Binding-site contacts:
Ligand atom C9 contacts residue MET165 of chain 2.A at 3.4 Å (hydrophobic).
Ligand atom C6 contacts residue ALA191 of chain 2.A at 2.9 Å (hydrophobic).
Ligand atom O8 contacts residue MET165 of chain 2.A at 3.1 Å.
Ligand atom C5 contacts residue ALA191 of chain 2.A at 2.9 Å (hydrophobic).
Ligand atom C22 contacts residue ASN142 of chain 2.A at 3.2 Å.
Ligand atom O34 contacts residue CYS145 of chain 2.A at 2.8 Å (h-bond).
Ligand atom C19 contacts residue CYS145 of chain 2.A at 3.1 Å (hydrophobic).
Ligand atom C6 contacts residue THR190 of chain 2.A at 3.2 Å.
Ligand atom C29 contacts residue MET49 of chain 2.A at 3.1 Å (hydrophobic).
Ligand atom O33 contacts residue GLU166 of chain 2.A at 2.8 Å (salt-bridge).
Ligand atom N16 contacts residue CYS145 of chain 2.A at 2.8 Å (h-bond).
Ligand atom C26 contacts residue ASP187 of chain 2.A at 3.1 Å.
Ligand atom C32 contacts residue CYS145 of chain 2.A at 1.8 Å (hydrophobic).
Ligand atom O26 contacts residue HIS163 of chain 2.A at 2.5 Å (h-bond).
Ligand atom C11 contacts residue GLU166 of chain 2.A at 3.2 Å.
Ligand atom C25 contacts residue ASP187 of chain 2.A at 3.4 Å.
Ligand atom C6 contacts residue PRO168 of chain 2.A at 3.4 Å (hydrophobic).
Ligand atom O33 contacts residue MET165 of chain 2.A at 3.3 Å.
Ligand atom C28 contacts residue MET49 of chain 2.A at 3.1 Å (hydrophobic).
Ligand atom C9 contacts residue GLU166 of chain 2.A at 3.1 Å.
Ligand atom N10 contacts residue GLU166 of chain 2.A at 2.3 Å (salt-bridge).
Ligand atom C26 contacts residue TYR54 of chain 2.A at 3.5 Å (hydrophobic).
Ligand atom O8 contacts residue GLU166 of chain 2.A at 3.2 Å (salt-bridge).
Ligand atom C16 contacts residue LEU167 of chain 2.A at 3.2 Å (hydrophobic).
Ligand atom N23 contacts residue GLU166 of chain 2.A at 3.1 Å (salt-bridge).
Ligand atom O29 contacts residue GLN189 of chain 2.A at 3.2 Å.
Ligand atom C30 contacts residue GLU166 of chain 2.A at 3.3 Å.
Ligand atom C21 contacts residue ASN142 of chain 2.A at 3.0 Å.
Ligand atom C17 contacts residue CYS145 of chain 2.A at 2.5 Å (hydrophobic).
Ligand atom C5 contacts residue THR190 of chain 2.A at 2.7 Å.
Ligand atom C4 contacts residue THR190 of chain 2.A at 2.8 Å.
Ligand atom C2 contacts residue GLN189 of chain 2.A at 3.4 Å.
Ligand atom O34 contacts residue SER144 of chain 2.A at 3.3 Å (h-bond).
Ligand atom C16 contacts residue PRO168 of chain 2.A at 3.2 Å (hydrophobic).
Ligand atom C7 contacts residue THR190 of chain 2.A at 2.9 Å.
Ligand atom O26 contacts residue PHE140 of chain 2.A at 3.5 Å.
Ligand atom C3 contacts residue GLN189 of chain 2.A at 3.4 Å.
Ligand atom C16 contacts residue GLU166 of chain 2.A at 2.7 Å.
Ligand atom O34 contacts residue GLY143 of chain 2.A at 3.0 Å (h-bond).
Ligand atom N23 contacts residue PHE140 of chain 2.A at 3.0 Å (h-bond).

The small molecule below binds the protein below.
Small molecule (SMILES): C[C@@H](OC(C)(C)C)[C@H](NC(=O)OCc1ccccc1)C(=O)N[C@@H](Cc1ccccc1)C(=O)N[C@H](CO)C[C@@H]1CCNC1=O

Sequence of chain 1.A:
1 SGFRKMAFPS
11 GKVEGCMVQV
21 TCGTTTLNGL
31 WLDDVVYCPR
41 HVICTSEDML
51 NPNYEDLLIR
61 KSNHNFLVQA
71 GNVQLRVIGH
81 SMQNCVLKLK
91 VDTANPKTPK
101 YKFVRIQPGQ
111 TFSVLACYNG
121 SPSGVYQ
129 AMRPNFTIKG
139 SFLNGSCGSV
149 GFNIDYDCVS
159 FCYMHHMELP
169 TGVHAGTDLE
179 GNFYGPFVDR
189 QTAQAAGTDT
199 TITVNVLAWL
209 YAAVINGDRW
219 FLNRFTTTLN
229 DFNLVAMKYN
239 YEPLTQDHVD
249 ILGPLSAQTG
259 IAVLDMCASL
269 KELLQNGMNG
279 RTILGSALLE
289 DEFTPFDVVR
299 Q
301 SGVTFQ

Sequence of chain 2.A:
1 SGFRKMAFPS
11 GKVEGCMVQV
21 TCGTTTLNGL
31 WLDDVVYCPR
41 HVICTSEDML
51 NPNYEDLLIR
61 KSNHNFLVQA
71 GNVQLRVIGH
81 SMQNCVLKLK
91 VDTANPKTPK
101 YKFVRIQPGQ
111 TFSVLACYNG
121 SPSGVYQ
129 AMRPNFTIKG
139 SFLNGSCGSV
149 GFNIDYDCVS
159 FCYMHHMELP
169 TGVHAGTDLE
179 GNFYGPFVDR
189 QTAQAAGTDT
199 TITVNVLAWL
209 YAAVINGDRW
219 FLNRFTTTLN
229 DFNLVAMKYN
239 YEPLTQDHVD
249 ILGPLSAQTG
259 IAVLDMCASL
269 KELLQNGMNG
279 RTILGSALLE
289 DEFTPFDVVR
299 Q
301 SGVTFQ